Sequence of chain 1.G:
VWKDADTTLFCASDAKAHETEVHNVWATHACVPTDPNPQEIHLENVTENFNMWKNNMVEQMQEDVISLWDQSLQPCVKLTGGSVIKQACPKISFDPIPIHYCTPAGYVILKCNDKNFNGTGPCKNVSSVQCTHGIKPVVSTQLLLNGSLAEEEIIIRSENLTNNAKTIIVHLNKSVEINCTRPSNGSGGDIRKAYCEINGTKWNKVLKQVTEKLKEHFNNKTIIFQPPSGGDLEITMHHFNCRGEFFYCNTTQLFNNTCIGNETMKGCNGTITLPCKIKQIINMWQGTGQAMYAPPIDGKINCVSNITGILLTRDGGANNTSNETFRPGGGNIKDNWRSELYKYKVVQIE

The small molecule below binds the protein below.
Small molecule (SMILES): CC(=O)N[C@@H]1[C@@H](O)[C@H](O)[C@@H](CO)O[C@H]1O

Binding-site contacts:
Ligand atom C6 contacts residue GLU153 of chain 1.G at 3.7 Å.
Ligand atom O7 contacts residue ASN173 of chain 1.G at 4.2 Å.
Ligand atom C2 contacts residue GLU152 of chain 1.G at 4.0 Å.
Ligand atom C2 contacts residue ASN173 of chain 1.G at 2.4 Å.
Ligand atom C1 contacts residue GLU152 of chain 1.G at 3.8 Å.
Ligand atom O6 contacts residue ILE154 of chain 1.G at 3.4 Å (h-bond).
Ligand atom O7 contacts residue LYS174 of chain 1.G at 4.0 Å.
Ligand atom O6 contacts residue LYS216 of chain 1.G at 3.8 Å.
Ligand atom O5 contacts residue GLU153 of chain 1.G at 3.2 Å.
Ligand atom C5 contacts residue GLU153 of chain 1.G at 4.1 Å.
Ligand atom C5 contacts residue ILE154 of chain 1.G at 4.4 Å (hydrophobic).
Ligand atom N2 contacts residue ASN173 of chain 1.G at 2.9 Å (h-bond).
Ligand atom C3 contacts residue ASN173 of chain 1.G at 3.8 Å.
Ligand atom O5 contacts residue ASN173 of chain 1.G at 2.4 Å (h-bond).
Ligand atom C5 contacts residue ASN173 of chain 1.G at 3.6 Å.
Ligand atom C4 contacts residue ASN173 of chain 1.G at 4.2 Å.
Ligand atom C7 contacts residue LYS174 of chain 1.G at 4.5 Å.
Ligand atom C4 contacts residue GLN212 of chain 1.G at 4.5 Å.
Ligand atom C1 contacts residue GLN212 of chain 1.G at 4.3 Å.
Ligand atom O5 contacts residue GLU152 of chain 1.G at 4.0 Å.
Ligand atom C3 contacts residue GLN212 of chain 1.G at 4.2 Å.
Ligand atom C5 contacts residue GLN212 of chain 1.G at 4.0 Å.
Ligand atom C7 contacts residue ASN173 of chain 1.G at 4.1 Å.
Ligand atom C1 contacts residue ILE154 of chain 1.G at 4.1 Å (hydrophobic).
Ligand atom O4 contacts residue GLN212 of chain 1.G at 4.3 Å.
Ligand atom O7 contacts residue GLN212 of chain 1.G at 3.6 Å.
Ligand atom C1 contacts residue GLU153 of chain 1.G at 3.9 Å.
Ligand atom C6 contacts residue ILE154 of chain 1.G at 4.3 Å (hydrophobic).
Ligand atom O5 contacts residue ILE154 of chain 1.G at 3.4 Å (h-bond).
Ligand atom O6 contacts residue GLU153 of chain 1.G at 3.5 Å.
Ligand atom C1 contacts residue ASN173 of chain 1.G at 1.4 Å.